Binding-site contacts:
Ligand atom CA contacts residue ASN231 of chain 2.A at 3.4 Å.
Ligand atom N contacts residue ASN231 of chain 2.A at 2.8 Å (h-bond).
Ligand atom P contacts residue ARG61 of chain 2.A at 3.6 Å.
Ligand atom O contacts residue ASN231 of chain 2.A at 2.9 Å (h-bond).
Ligand atom P contacts residue ARG134 of chain 2.A at 3.8 Å.
Ligand atom N contacts residue LEU234 of chain 2.A at 3.2 Å.
Ligand atom O3P contacts residue ARG134 of chain 2.A at 2.9 Å (salt-bridge).
Ligand atom CD contacts residue LEU227 of chain 2.A at 3.8 Å (hydrophobic).
Ligand atom O1P contacts residue ARG134 of chain 2.A at 2.8 Å (salt-bridge).
Ligand atom CD1 contacts residue UGQ1 of chain 2.C at 3.6 Å.
Ligand atom C contacts residue ASN231 of chain 2.A at 3.6 Å.
Ligand atom NH2 contacts residue GLU19 of chain 2.A at 3.0 Å (salt-bridge).
Ligand atom O contacts residue GLU187 of chain 2.A at 3.3 Å (salt-bridge).
Ligand atom N contacts residue LYS54 of chain 2.A at 3.7 Å.
Ligand atom CB contacts residue GLU187 of chain 2.A at 3.2 Å.
Ligand atom O contacts residue VAL51 of chain 2.A at 3.4 Å.
Ligand atom O contacts residue LYS54 of chain 2.A at 3.7 Å.
Ligand atom CG contacts residue GLU19 of chain 2.A at 3.6 Å.
Ligand atom CD contacts residue GLU19 of chain 2.A at 3.8 Å.
Ligand atom NH2 contacts residue LEU48 of chain 2.A at 3.6 Å.
Ligand atom CG1 contacts residue UGQ1 of chain 2.C at 3.8 Å.
Ligand atom O contacts residue UGQ1 of chain 2.C at 3.7 Å.
Ligand atom C contacts residue ASN180 of chain 2.A at 3.6 Å.
Ligand atom O1P contacts residue ARG61 of chain 2.A at 2.9 Å (salt-bridge).
Ligand atom O contacts residue VAL183 of chain 2.A at 3.5 Å.
Ligand atom O2P contacts residue ARG61 of chain 2.A at 2.9 Å (salt-bridge).
Ligand atom NE contacts residue VAL51 of chain 2.A at 3.7 Å.
Ligand atom O contacts residue UGQ1 of chain 2.C at 3.6 Å.
Ligand atom CA contacts residue ASN180 of chain 2.A at 3.4 Å.
Ligand atom CZ contacts residue GLU19 of chain 2.A at 3.7 Å.
Ligand atom O3P contacts residue TYR135 of chain 2.A at 2.6 Å (h-bond).
Ligand atom N contacts residue ASN180 of chain 2.A at 2.9 Å (h-bond).
Ligand atom O contacts residue LEU179 of chain 2.A at 3.7 Å.
Ligand atom CA contacts residue LEU179 of chain 2.A at 3.8 Å (hydrophobic).
Ligand atom CG2 contacts residue ASN180 of chain 2.A at 3.7 Å.
Ligand atom P contacts residue TYR135 of chain 2.A at 3.8 Å.
Ligand atom N contacts residue LEU179 of chain 2.A at 3.5 Å.
Ligand atom NE contacts residue GLU19 of chain 2.A at 2.9 Å (salt-bridge).
Ligand atom CB contacts residue ASN180 of chain 2.A at 3.2 Å.
Ligand atom CB contacts residue TRP235 of chain 2.A at 3.4 Å (hydrophobic).

A protein and the small-molecule ligand that binds it are described below.
Small molecule (SMILES): CC[C@H](C)[C@H](NC(=O)[C@H](COP(=O)(O)O)NC(=O)CNC(=O)[C@H](C)N)C(=O)N1CCC[C@H]1C(=O)NCC(=O)N[C@@H](CCCN=C(N)N)C(=O)N[C@@H](C)C=O

Sequence of chain 2.A:
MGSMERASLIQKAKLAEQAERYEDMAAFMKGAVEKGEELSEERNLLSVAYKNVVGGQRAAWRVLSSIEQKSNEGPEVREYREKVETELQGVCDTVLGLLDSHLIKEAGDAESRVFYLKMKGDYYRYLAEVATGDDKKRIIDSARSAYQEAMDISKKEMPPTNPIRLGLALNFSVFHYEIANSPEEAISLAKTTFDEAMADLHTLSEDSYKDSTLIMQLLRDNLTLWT